The protein below binds the small molecule below.
Small molecule (SMILES): NCC(=O)O

Sequence of chain 1.A:
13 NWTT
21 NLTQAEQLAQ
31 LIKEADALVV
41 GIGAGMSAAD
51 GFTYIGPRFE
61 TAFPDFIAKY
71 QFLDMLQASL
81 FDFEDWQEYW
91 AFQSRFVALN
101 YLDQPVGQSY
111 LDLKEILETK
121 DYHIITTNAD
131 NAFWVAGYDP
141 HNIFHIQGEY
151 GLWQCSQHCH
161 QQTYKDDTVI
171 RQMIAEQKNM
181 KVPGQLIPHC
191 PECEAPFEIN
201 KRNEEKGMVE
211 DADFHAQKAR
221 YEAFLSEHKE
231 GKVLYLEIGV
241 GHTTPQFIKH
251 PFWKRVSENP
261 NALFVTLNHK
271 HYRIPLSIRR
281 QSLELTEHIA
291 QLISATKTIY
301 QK

Binding-site contacts:
Ligand atom N contacts residue THR163 of chain 1.A at 3.3 Å (h-bond).
Ligand atom O contacts residue LYS165 of chain 1.A at 3.6 Å.
Ligand atom CA contacts residue ASP211 of chain 1.A at 4.2 Å.
Ligand atom CA contacts residue THR163 of chain 1.A at 3.0 Å.
Ligand atom N contacts residue ASP211 of chain 1.A at 4.1 Å.
Ligand atom CA contacts residue LEU152 of chain 1.A at 4.0 Å (hydrophobic).
Ligand atom C contacts residue LEU152 of chain 1.A at 4.0 Å (hydrophobic).
Ligand atom C contacts residue THR163 of chain 1.A at 4.0 Å.
Ligand atom OXT contacts residue LYS165 of chain 1.A at 3.6 Å.
Ligand atom C contacts residue LYS165 of chain 1.A at 4.2 Å.
Ligand atom O contacts residue TYR164 of chain 1.A at 3.6 Å.
Ligand atom O contacts residue THR163 of chain 1.A at 3.5 Å (h-bond).
Ligand atom OXT contacts residue LEU152 of chain 1.A at 4.2 Å.
Ligand atom N contacts residue LEU152 of chain 1.A at 3.8 Å.
Ligand atom CA contacts residue GLN162 of chain 1.A at 4.0 Å.
Ligand atom O contacts residue LEU152 of chain 1.A at 4.3 Å.